Sequence of chain 1.B:
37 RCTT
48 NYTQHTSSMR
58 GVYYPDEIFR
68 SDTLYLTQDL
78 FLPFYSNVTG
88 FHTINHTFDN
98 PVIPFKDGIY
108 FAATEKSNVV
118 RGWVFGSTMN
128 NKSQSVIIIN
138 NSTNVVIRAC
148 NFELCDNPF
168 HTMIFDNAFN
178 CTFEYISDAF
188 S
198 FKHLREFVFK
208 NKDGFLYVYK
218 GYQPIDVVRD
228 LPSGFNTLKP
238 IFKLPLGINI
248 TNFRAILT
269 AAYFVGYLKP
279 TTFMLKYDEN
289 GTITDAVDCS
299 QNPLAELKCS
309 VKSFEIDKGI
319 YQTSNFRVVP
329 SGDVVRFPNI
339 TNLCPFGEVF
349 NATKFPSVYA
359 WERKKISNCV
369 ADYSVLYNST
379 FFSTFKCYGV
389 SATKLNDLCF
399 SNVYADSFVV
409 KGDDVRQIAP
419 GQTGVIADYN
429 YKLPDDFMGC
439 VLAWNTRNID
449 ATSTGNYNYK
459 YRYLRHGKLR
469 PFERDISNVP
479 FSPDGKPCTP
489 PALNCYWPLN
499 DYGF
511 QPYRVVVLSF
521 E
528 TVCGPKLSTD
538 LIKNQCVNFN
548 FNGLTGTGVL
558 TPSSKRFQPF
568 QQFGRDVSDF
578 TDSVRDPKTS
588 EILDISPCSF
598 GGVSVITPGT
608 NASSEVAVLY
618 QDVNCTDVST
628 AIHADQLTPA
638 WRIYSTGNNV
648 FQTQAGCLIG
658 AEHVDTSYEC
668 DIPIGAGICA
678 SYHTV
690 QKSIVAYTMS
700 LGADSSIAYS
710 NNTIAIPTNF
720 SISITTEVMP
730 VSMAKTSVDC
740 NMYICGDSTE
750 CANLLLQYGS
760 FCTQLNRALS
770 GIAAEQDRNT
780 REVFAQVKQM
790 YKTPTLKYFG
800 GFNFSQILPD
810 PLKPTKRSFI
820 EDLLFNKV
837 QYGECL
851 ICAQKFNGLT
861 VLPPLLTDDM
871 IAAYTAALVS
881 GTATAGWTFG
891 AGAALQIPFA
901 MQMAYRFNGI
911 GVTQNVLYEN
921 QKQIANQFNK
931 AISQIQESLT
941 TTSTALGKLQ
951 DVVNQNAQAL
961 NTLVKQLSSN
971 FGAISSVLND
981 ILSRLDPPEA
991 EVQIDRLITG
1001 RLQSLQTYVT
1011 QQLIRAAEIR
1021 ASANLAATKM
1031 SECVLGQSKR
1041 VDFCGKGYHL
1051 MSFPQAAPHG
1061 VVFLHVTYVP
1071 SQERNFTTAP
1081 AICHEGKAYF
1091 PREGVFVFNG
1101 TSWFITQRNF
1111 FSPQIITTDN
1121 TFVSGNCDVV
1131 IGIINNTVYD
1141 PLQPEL

Binding-site contacts:
Ligand atom C4 contacts residue ASN177 of chain 1.B at 4.1 Å.
Ligand atom O7 contacts residue ASN177 of chain 1.B at 3.3 Å (h-bond).
Ligand atom C8 contacts residue ASN177 of chain 1.B at 4.1 Å.
Ligand atom C7 contacts residue ASN177 of chain 1.B at 3.2 Å.
Ligand atom O5 contacts residue ASN177 of chain 1.B at 2.4 Å (h-bond).
Ligand atom C5 contacts residue ASN177 of chain 1.B at 3.7 Å.
Ligand atom N2 contacts residue ASN177 of chain 1.B at 2.7 Å (h-bond).
Ligand atom C2 contacts residue ASN177 of chain 1.B at 2.3 Å.
Ligand atom C3 contacts residue ASN177 of chain 1.B at 3.6 Å.
Ligand atom C1 contacts residue ASN177 of chain 1.B at 1.4 Å.

This small molecule binds to this protein.
Small molecule (SMILES): CC(=O)N[C@@H]1[C@@H](O)[C@H](O)[C@@H](CO)O[C@H]1O